Binding-site contacts:
Ligand atom C4 contacts residue PHE202 of chain 1.A at 3.8 Å (hydrophobic).
Ligand atom C2 contacts residue ILE69 of chain 1.A at 4.4 Å (hydrophobic).
Ligand atom C2 contacts residue PHE202 of chain 1.A at 4.3 Å (hydrophobic).
Ligand atom C4 contacts residue TYR60 of chain 1.A at 4.3 Å (hydrophobic).
Ligand atom C4 contacts residue ILE69 of chain 1.A at 4.5 Å (hydrophobic).
Ligand atom C5 contacts residue TYR60 of chain 1.A at 3.9 Å (hydrophobic).
Ligand atom C3 contacts residue TYR60 of chain 1.A at 3.5 Å (hydrophobic).
Ligand atom C3 contacts residue ALA61 of chain 1.A at 4.1 Å (hydrophobic).
Ligand atom C5 contacts residue MET64 of chain 1.A at 4.3 Å (hydrophobic).
Ligand atom C2 contacts residue THR57 of chain 1.A at 4.5 Å.

Sequence of chain 1.A:
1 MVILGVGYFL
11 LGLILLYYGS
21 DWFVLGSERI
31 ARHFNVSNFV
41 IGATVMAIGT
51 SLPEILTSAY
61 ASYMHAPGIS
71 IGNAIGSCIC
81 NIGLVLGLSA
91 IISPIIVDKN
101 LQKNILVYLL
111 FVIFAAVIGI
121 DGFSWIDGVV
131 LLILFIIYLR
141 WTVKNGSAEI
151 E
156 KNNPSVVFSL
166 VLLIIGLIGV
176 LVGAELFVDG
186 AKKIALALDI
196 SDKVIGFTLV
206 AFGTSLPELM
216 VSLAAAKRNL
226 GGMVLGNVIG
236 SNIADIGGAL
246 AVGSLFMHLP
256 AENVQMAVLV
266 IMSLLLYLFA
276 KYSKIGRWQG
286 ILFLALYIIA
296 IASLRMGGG

This small molecule binds to this protein.
Small molecule (SMILES): O=c1c(O)c(-c2cc(O)c(O)c(O)c2)oc2cc(O)cc(O)c12